This protein binds this small molecule.
Small molecule (SMILES): CC(=O)N[C@@H]1[C@@H](O)[C@H](O)[C@@H](CO)O[C@H]1O

Binding-site contacts:
Ligand atom N2 contacts residue ASN618 of chain 1.B at 2.7 Å (h-bond).
Ligand atom C4 contacts residue ASN618 of chain 1.B at 4.2 Å.
Ligand atom N2 contacts residue SER587 of chain 1.B at 4.3 Å.
Ligand atom O5 contacts residue ASN618 of chain 1.B at 2.4 Å (h-bond).
Ligand atom O7 contacts residue THR562 of chain 1.B at 4.4 Å.
Ligand atom O7 contacts residue SER587 of chain 1.B at 3.7 Å.
Ligand atom C5 contacts residue ASN618 of chain 1.B at 3.7 Å.
Ligand atom O6 contacts residue VAL589 of chain 1.B at 4.2 Å.
Ligand atom O7 contacts residue ASN618 of chain 1.B at 4.2 Å.
Ligand atom C7 contacts residue LYS586 of chain 1.B at 3.8 Å.
Ligand atom C7 contacts residue SER587 of chain 1.B at 3.7 Å.
Ligand atom C3 contacts residue ASN618 of chain 1.B at 3.7 Å.
Ligand atom C8 contacts residue LYS586 of chain 1.B at 3.3 Å.
Ligand atom C1 contacts residue SER587 of chain 1.B at 4.3 Å.
Ligand atom C1 contacts residue ASN618 of chain 1.B at 1.4 Å.
Ligand atom O5 contacts residue VAL589 of chain 1.B at 4.2 Å.
Ligand atom C2 contacts residue ASN618 of chain 1.B at 2.4 Å.
Ligand atom C2 contacts residue SER587 of chain 1.B at 4.3 Å.
Ligand atom N2 contacts residue LYS586 of chain 1.B at 3.9 Å.
Ligand atom C7 contacts residue ASN618 of chain 1.B at 3.7 Å.
Ligand atom C8 contacts residue SER587 of chain 1.B at 3.9 Å.

Sequence of chain 1.B:
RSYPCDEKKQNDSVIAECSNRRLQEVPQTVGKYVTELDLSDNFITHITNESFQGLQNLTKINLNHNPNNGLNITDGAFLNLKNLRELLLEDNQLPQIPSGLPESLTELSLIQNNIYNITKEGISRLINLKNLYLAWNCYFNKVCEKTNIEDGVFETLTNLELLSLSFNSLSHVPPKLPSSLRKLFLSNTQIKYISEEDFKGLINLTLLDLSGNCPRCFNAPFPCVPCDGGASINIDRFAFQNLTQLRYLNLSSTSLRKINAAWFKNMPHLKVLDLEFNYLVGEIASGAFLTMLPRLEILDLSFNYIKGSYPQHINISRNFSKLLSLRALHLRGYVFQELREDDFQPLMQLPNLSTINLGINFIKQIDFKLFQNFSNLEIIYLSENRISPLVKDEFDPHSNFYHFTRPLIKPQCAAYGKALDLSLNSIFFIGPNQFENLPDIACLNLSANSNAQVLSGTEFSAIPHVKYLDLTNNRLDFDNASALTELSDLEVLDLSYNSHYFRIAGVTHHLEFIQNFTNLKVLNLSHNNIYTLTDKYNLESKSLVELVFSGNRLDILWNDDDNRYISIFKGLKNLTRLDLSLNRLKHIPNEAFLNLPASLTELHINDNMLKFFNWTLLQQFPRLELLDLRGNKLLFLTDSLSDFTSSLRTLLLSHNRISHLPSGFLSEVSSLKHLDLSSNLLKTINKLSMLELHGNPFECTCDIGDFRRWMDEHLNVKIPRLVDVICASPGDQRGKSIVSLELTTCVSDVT